Sequence of chain 1.A:
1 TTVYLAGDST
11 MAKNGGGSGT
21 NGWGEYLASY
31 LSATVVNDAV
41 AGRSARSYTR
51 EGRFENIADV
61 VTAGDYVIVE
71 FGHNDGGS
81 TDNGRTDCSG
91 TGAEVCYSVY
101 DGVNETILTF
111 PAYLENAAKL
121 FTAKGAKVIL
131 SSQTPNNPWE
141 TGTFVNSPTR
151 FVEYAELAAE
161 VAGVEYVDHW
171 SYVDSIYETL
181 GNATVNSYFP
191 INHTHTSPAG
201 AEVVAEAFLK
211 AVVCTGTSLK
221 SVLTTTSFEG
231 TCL

A small-molecule ligand and the protein it binds are described below.
Small molecule (SMILES): CC(=O)N[C@@H]1[C@@H](O)[C@H](O)[C@@H](CO)O[C@H]1O

Binding-site contacts:
Ligand atom C3 contacts residue ASN104 of chain 1.A at 3.8 Å.
Ligand atom C6 contacts residue TYR97 of chain 1.A at 3.4 Å (hydrophobic).
Ligand atom N2 contacts residue ASN104 of chain 1.A at 3.0 Å (h-bond).
Ligand atom O5 contacts residue ASN104 of chain 1.A at 2.4 Å (h-bond).
Ligand atom O5 contacts residue TYR97 of chain 1.A at 3.8 Å.
Ligand atom C8 contacts residue VAL99 of chain 1.A at 4.1 Å (hydrophobic).
Ligand atom C5 contacts residue TYR97 of chain 1.A at 3.7 Å (hydrophobic).
Ligand atom C1 contacts residue TYR97 of chain 1.A at 4.0 Å (hydrophobic).
Ligand atom O7 contacts residue ASN104 of chain 1.A at 3.5 Å (h-bond).
Ligand atom C4 contacts residue ASN104 of chain 1.A at 4.2 Å.
Ligand atom C7 contacts residue ASN104 of chain 1.A at 3.4 Å.
Ligand atom C5 contacts residue ASN104 of chain 1.A at 3.6 Å.
Ligand atom C2 contacts residue ASN104 of chain 1.A at 2.4 Å.
Ligand atom C1 contacts residue ASN104 of chain 1.A at 1.4 Å.